This protein binds this small molecule.
Small molecule (SMILES): CC(C)C[C@H](NC(=O)[C@H](CO)NC(=O)[C@@H](N)CCCNC(N)=[NH2+])C(=O)N[C@@H](COP(=O)(O)O)C(=O)N[C@@H](CCC(=O)O)C(=O)N[C@H](C=O)CCCNC(N)=[NH2+]

Sequence of chain 1.A:
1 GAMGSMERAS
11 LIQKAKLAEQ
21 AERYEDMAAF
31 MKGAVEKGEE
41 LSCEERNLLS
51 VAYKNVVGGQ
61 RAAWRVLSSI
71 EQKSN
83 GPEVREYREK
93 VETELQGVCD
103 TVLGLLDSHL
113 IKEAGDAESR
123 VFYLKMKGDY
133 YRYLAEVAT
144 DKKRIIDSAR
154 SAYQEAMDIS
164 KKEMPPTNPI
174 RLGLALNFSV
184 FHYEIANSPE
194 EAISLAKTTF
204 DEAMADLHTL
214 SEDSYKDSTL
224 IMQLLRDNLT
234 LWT

Binding-site contacts:
Ligand atom N contacts residue ASN180 of chain 1.A at 2.8 Å (h-bond).
Ligand atom C contacts residue ASN231 of chain 1.A at 3.7 Å.
Ligand atom O contacts residue ASN231 of chain 1.A at 2.9 Å (h-bond).
Ligand atom CA contacts residue ASN231 of chain 1.A at 3.6 Å.
Ligand atom O contacts residue VAL183 of chain 1.A at 3.3 Å.
Ligand atom OE1 contacts residue 0AW1 of chain 1.D at 3.2 Å.
Ligand atom NE contacts residue LEU227 of chain 1.A at 3.6 Å.
Ligand atom OE1 contacts residue GLY176 of chain 1.A at 3.3 Å.
Ligand atom CA contacts residue ASN180 of chain 1.A at 3.5 Å.
Ligand atom C contacts residue 0AW1 of chain 1.C at 3.8 Å.
Ligand atom O3P contacts residue TYR135 of chain 1.A at 2.7 Å (h-bond).
Ligand atom C contacts residue LEU179 of chain 1.A at 3.7 Å (hydrophobic).
Ligand atom CB contacts residue ASN180 of chain 1.A at 3.4 Å.
Ligand atom O contacts residue LEU179 of chain 1.A at 3.6 Å.
Ligand atom O2P contacts residue ARG134 of chain 1.A at 2.8 Å (salt-bridge).
Ligand atom CA contacts residue LEU179 of chain 1.A at 3.6 Å (hydrophobic).
Ligand atom OG contacts residue GLU187 of chain 1.A at 2.6 Å (salt-bridge).
Ligand atom C contacts residue ASN180 of chain 1.A at 3.6 Å.
Ligand atom N contacts residue GLU187 of chain 1.A at 3.1 Å (salt-bridge).
Ligand atom OE2 contacts residue LYS127 of chain 1.A at 3.0 Å (salt-bridge).
Ligand atom O1P contacts residue ARG61 of chain 1.A at 2.9 Å (salt-bridge).
Ligand atom CG contacts residue 0AW1 of chain 1.C at 3.8 Å.
Ligand atom CA contacts residue ASN231 of chain 1.A at 3.7 Å.
Ligand atom CD contacts residue ARG65 of chain 1.A at 3.5 Å.
Ligand atom CZ contacts residue ARG65 of chain 1.A at 3.4 Å.
Ligand atom OG contacts residue TYR186 of chain 1.A at 3.6 Å.
Ligand atom CB contacts residue ASN231 of chain 1.A at 3.6 Å.
Ligand atom OG contacts residue TRP235 of chain 1.A at 2.9 Å (h-bond).
Ligand atom CB contacts residue GLU187 of chain 1.A at 3.3 Å.
Ligand atom O3P contacts residue ARG134 of chain 1.A at 2.9 Å (salt-bridge).
Ligand atom CA contacts residue ASN180 of chain 1.A at 3.7 Å.
Ligand atom N contacts residue LEU179 of chain 1.A at 3.4 Å.
Ligand atom NE contacts residue ARG65 of chain 1.A at 3.3 Å (salt-bridge).
Ligand atom CB contacts residue ASN180 of chain 1.A at 3.5 Å.
Ligand atom CD1 contacts residue ASP230 of chain 1.A at 3.8 Å.
Ligand atom P contacts residue ARG61 of chain 1.A at 3.7 Å.
Ligand atom O2P contacts residue ARG61 of chain 1.A at 2.9 Å (salt-bridge).
Ligand atom P contacts residue ARG134 of chain 1.A at 3.7 Å.
Ligand atom N contacts residue ASN231 of chain 1.A at 2.8 Å (h-bond).
Ligand atom NH2 contacts residue ARG65 of chain 1.A at 3.7 Å.